A small-molecule ligand and the protein it binds are described below.
Small molecule (SMILES): CCNC(=O)C[C@@H]1N=C(c2ccc(Cl)cc2)c2cc(OC)ccc2-n2c(C)nnc21

Sequence of chain 1.C:
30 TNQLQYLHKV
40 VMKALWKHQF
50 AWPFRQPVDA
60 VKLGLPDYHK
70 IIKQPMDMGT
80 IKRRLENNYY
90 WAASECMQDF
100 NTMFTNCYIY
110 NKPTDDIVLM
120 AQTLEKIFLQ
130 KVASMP

Binding-site contacts:
Ligand atom C20 contacts residue VAL57 of chain 1.C at 3.7 Å (hydrophobic).
Ligand atom O1 contacts residue LEU64 of chain 1.C at 3.6 Å.
Ligand atom CL contacts residue TRP51 of chain 1.C at 4.0 Å.
Ligand atom C16 contacts residue LYS61 of chain 1.C at 4.0 Å.
Ligand atom C22 contacts residue ILE116 of chain 1.C at 3.7 Å (hydrophobic).
Ligand atom C16 contacts residue GLN55 of chain 1.C at 3.9 Å.
Ligand atom N1 contacts residue LEU64 of chain 1.C at 3.6 Å.
Ligand atom N3 contacts residue ILE116 of chain 1.C at 3.3 Å.
Ligand atom C13 contacts residue ILE116 of chain 1.C at 3.9 Å (hydrophobic).
Ligand atom O2 contacts residue TRP51 of chain 1.C at 3.5 Å.
Ligand atom C2 contacts residue LEU64 of chain 1.C at 3.9 Å (hydrophobic).
Ligand atom N5 contacts residue ILE116 of chain 1.C at 3.8 Å.
Ligand atom C21 contacts residue VAL57 of chain 1.C at 3.6 Å (hydrophobic).
Ligand atom CL contacts residue ASP115 of chain 1.C at 3.7 Å.
Ligand atom C6 contacts residue ILE116 of chain 1.C at 3.6 Å (hydrophobic).
Ligand atom C9 contacts residue PRO52 of chain 1.C at 3.9 Å (hydrophobic).
Ligand atom C7 contacts residue ILE116 of chain 1.C at 3.8 Å (hydrophobic).
Ligand atom C15 contacts residue PRO52 of chain 1.C at 3.9 Å (hydrophobic).
Ligand atom C17 contacts residue LEU62 of chain 1.C at 4.0 Å (hydrophobic).
Ligand atom C18 contacts residue LEU62 of chain 1.C at 3.8 Å (hydrophobic).
Ligand atom C8 contacts residue TRP51 of chain 1.C at 4.0 Å (hydrophobic).
Ligand atom C21 contacts residue PRO52 of chain 1.C at 3.5 Å (hydrophobic).
Ligand atom C10 contacts residue TRP51 of chain 1.C at 3.9 Å (hydrophobic).
Ligand atom C3 contacts residue LEU64 of chain 1.C at 3.5 Å (hydrophobic).
Ligand atom C18 contacts residue PRO52 of chain 1.C at 3.2 Å (hydrophobic).
Ligand atom C17 contacts residue PRO52 of chain 1.C at 3.3 Å (hydrophobic).
Ligand atom C19 contacts residue ILE116 of chain 1.C at 3.8 Å (hydrophobic).
Ligand atom C4 contacts residue ASN110 of chain 1.C at 3.3 Å.
Ligand atom C9 contacts residue TRP51 of chain 1.C at 3.4 Å (hydrophobic).
Ligand atom C21 contacts residue PHE53 of chain 1.C at 4.0 Å (hydrophobic).
Ligand atom N2 contacts residue ILE116 of chain 1.C at 3.9 Å.
Ligand atom C8 contacts residue ILE116 of chain 1.C at 3.5 Å (hydrophobic).
Ligand atom C8 contacts residue PRO52 of chain 1.C at 3.7 Å (hydrophobic).
Ligand atom C21 contacts residue ILE116 of chain 1.C at 3.6 Å (hydrophobic).
Ligand atom C4 contacts residue LEU64 of chain 1.C at 3.9 Å (hydrophobic).
Ligand atom N4 contacts residue ASN110 of chain 1.C at 3.5 Å (h-bond).
Ligand atom N5 contacts residue ASN110 of chain 1.C at 3.2 Å (h-bond).
Ligand atom C20 contacts residue ILE116 of chain 1.C at 3.2 Å (hydrophobic).
Ligand atom N4 contacts residue ILE116 of chain 1.C at 3.6 Å.
Ligand atom C9 contacts residue MET119 of chain 1.C at 3.9 Å (hydrophobic).